Binding-site contacts:
Ligand atom C19 contacts residue LEU197 of chain 1.C at 3.8 Å (hydrophobic).
Ligand atom F28 contacts residue TYR260 of chain 1.D at 3.2 Å.
Ligand atom C16 contacts residue LEU197 of chain 1.C at 3.7 Å (hydrophobic).
Ligand atom F29 contacts residue ALA152 of chain 1.C at 4.0 Å.
Ligand atom C5 contacts residue NAP1 of chain 1.I at 3.3 Å.
Ligand atom C4 contacts residue TYR163 of chain 1.C at 3.7 Å (hydrophobic).
Ligand atom F21 contacts residue LEU106 of chain 1.C at 3.1 Å.
Ligand atom C14 contacts residue THR104 of chain 1.C at 3.4 Å.
Ligand atom C13 contacts residue ALA206 of chain 1.C at 4.0 Å (hydrophobic).
Ligand atom C9 contacts residue VAL160 of chain 1.C at 4.1 Å (hydrophobic).
Ligand atom C23 contacts residue ALA152 of chain 1.C at 4.0 Å (hydrophobic).
Ligand atom C26 contacts residue LEU151 of chain 1.C at 4.1 Å (hydrophobic).
Ligand atom N7 contacts residue TYR163 of chain 1.C at 2.6 Å (h-bond).
Ligand atom C18 contacts residue THR104 of chain 1.C at 3.2 Å.
Ligand atom C10 contacts residue NAP1 of chain 1.I at 4.1 Å.
Ligand atom C26 contacts residue TYR157 of chain 1.C at 4.1 Å (hydrophobic).
Ligand atom C23 contacts residue TYR157 of chain 1.C at 3.9 Å (hydrophobic).
Ligand atom N12 contacts residue SER150 of chain 1.C at 3.2 Å (h-bond).
Ligand atom N12 contacts residue TYR163 of chain 1.C at 3.5 Å.
Ligand atom F21 contacts residue SER105 of chain 1.C at 2.8 Å.
Ligand atom F29 contacts residue VAL155 of chain 1.C at 3.2 Å.
Ligand atom C20 contacts residue ALA152 of chain 1.C at 3.5 Å (hydrophobic).
Ligand atom C24 contacts residue LEU151 of chain 1.C at 3.9 Å (hydrophobic).
Ligand atom F28 contacts residue VAL155 of chain 1.C at 4.0 Å.
Ligand atom C2 contacts residue TYR163 of chain 1.C at 3.7 Å (hydrophobic).
Ligand atom O25 contacts residue TYR260 of chain 1.D at 3.9 Å.
Ligand atom N7 contacts residue NAP1 of chain 1.I at 3.3 Å.
Ligand atom F21 contacts residue THR104 of chain 1.C at 2.8 Å.
Ligand atom C2 contacts residue NAP1 of chain 1.I at 3.8 Å.
Ligand atom F29 contacts residue LEU151 of chain 1.C at 3.1 Å.
Ligand atom N12 contacts residue NAP1 of chain 1.I at 3.4 Å.
Ligand atom C22 contacts residue LEU151 of chain 1.C at 3.5 Å (hydrophobic).
Ligand atom C9 contacts residue TYR163 of chain 1.C at 4.0 Å (hydrophobic).
Ligand atom C18 contacts residue VAL160 of chain 1.C at 4.1 Å (hydrophobic).
Ligand atom C5 contacts residue ALA203 of chain 1.C at 3.6 Å (hydrophobic).
Ligand atom C4 contacts residue NAP1 of chain 1.I at 3.6 Å.
Ligand atom C14 contacts residue VAL160 of chain 1.C at 3.4 Å (hydrophobic).
Ligand atom N7 contacts residue SER150 of chain 1.C at 3.9 Å.
Ligand atom F27 contacts residue TYR157 of chain 1.C at 2.8 Å.
Ligand atom O25 contacts residue LEU151 of chain 1.C at 3.8 Å.

Sequence of chain 1.D:
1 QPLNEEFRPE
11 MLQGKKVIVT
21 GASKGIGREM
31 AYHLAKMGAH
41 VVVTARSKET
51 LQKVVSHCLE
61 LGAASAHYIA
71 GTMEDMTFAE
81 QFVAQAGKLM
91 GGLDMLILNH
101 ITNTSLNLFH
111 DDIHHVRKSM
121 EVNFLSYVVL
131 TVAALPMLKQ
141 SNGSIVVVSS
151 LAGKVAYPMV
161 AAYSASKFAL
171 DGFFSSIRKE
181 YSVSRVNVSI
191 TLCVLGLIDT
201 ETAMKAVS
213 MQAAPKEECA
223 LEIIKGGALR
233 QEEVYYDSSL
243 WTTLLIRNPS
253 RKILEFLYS

A small-molecule ligand and the protein it binds are described below.
Small molecule (SMILES): CC(C)n1c(-c2ccc(OC(F)(F)F)cc2)nnc1C1(c2ccc(F)cc2)CC1

Sequence of chain 1.C:
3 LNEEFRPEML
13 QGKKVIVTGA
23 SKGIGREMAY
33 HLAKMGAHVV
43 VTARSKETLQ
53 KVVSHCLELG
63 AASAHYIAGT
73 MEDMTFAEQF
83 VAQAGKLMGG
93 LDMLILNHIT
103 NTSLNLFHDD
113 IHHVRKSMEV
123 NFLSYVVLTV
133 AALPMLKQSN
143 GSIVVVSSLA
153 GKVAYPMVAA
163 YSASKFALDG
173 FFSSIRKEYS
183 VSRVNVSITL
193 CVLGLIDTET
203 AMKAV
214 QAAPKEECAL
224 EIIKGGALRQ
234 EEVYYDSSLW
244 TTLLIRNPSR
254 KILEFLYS